A small-molecule ligand and the protein it binds are described below.
Small molecule (SMILES): CC(=O)N[C@H]1[C@H](O[C@H]2[C@H](O)[C@@H](NC(C)=O)CO[C@@H]2CO)O[C@H](CO)[C@@H](O)[C@@H]1O

Sequence of chain 2.A:
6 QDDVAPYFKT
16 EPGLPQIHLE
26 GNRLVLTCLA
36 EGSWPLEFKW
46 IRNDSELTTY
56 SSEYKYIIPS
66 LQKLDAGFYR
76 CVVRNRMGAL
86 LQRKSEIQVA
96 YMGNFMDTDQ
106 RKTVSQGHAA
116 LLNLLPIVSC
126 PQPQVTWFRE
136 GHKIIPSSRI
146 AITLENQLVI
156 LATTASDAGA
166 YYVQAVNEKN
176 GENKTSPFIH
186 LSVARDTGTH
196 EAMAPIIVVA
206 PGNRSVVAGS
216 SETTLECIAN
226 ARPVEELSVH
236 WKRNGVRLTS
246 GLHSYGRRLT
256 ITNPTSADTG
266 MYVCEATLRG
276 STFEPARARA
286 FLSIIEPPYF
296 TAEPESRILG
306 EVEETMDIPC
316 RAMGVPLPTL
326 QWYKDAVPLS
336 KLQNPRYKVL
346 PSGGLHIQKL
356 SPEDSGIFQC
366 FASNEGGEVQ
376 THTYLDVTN

Binding-site contacts:
Ligand atom C2 contacts residue ALA71 of chain 2.A at 4.0 Å (hydrophobic).
Ligand atom C5 contacts residue PHE73 of chain 2.A at 4.4 Å (hydrophobic).
Ligand atom N2 contacts residue ASN48 of chain 2.A at 2.9 Å (h-bond).
Ligand atom C6 contacts residue PHE73 of chain 2.A at 4.0 Å (hydrophobic).
Ligand atom N2 contacts residue ALA71 of chain 2.A at 3.3 Å (h-bond).
Ligand atom C3 contacts residue ASN48 of chain 2.A at 3.8 Å.
Ligand atom O5 contacts residue PHE73 of chain 2.A at 4.4 Å.
Ligand atom O5 contacts residue ASN48 of chain 2.A at 2.3 Å (h-bond).
Ligand atom C1 contacts residue GLY72 of chain 2.A at 4.1 Å.
Ligand atom C7 contacts residue ASN48 of chain 2.A at 3.1 Å.
Ligand atom C5 contacts residue ASN48 of chain 2.A at 3.6 Å.
Ligand atom C4 contacts residue ASN48 of chain 2.A at 4.2 Å.
Ligand atom O3 contacts residue ALA71 of chain 2.A at 4.4 Å.
Ligand atom O7 contacts residue ASN48 of chain 2.A at 2.9 Å (h-bond).
Ligand atom C3 contacts residue ALA71 of chain 2.A at 4.0 Å (hydrophobic).
Ligand atom C1 contacts residue ASN48 of chain 2.A at 1.4 Å.
Ligand atom C8 contacts residue LEU69 of chain 2.A at 3.6 Å (hydrophobic).
Ligand atom C8 contacts residue ALA71 of chain 2.A at 4.1 Å (hydrophobic).
Ligand atom C1 contacts residue ALA71 of chain 2.A at 4.4 Å (hydrophobic).
Ligand atom C7 contacts residue ALA71 of chain 2.A at 4.2 Å (hydrophobic).
Ligand atom C8 contacts residue ASN48 of chain 2.A at 4.4 Å.
Ligand atom C8 contacts residue ARG47 of chain 2.A at 4.0 Å.
Ligand atom C2 contacts residue ASN48 of chain 2.A at 2.4 Å.